The small molecule below binds the protein below.
Small molecule (SMILES): CSCC[C@H](NC(=O)[C@@H](NC(=O)CNC(=O)[C@@H](NC(=O)CNC(=O)[C@H](CCCCN)NC(=O)[C@@H](NC(=O)[C@H](C)N)C(C)C)C(C)C)[C@@H](C)O)C(=O)N[C@H](C(=O)O)C(C)C

Binding-site contacts:
Ligand atom CG1 contacts residue TYR44 of chain 1.D at 3.2 Å (hydrophobic).
Ligand atom N contacts residue TYR112 of chain 1.D at 3.0 Å (h-bond).
Ligand atom O contacts residue TRP145 of chain 1.D at 3.0 Å (h-bond).
Ligand atom CA contacts residue GLN63 of chain 1.D at 3.3 Å.
Ligand atom CA contacts residue ASN77 of chain 1.D at 3.4 Å.
Ligand atom NZ contacts residue ARG153 of chain 1.D at 3.2 Å.
Ligand atom CE contacts residue TRP96 of chain 1.D at 3.4 Å (hydrophobic).
Ligand atom C contacts residue ILE80 of chain 1.D at 3.5 Å (hydrophobic).
Ligand atom CG2 contacts residue GLN63 of chain 1.D at 3.2 Å.
Ligand atom O contacts residue ARG153 of chain 1.D at 2.8 Å (salt-bridge).
Ligand atom O contacts residue TYR8 of chain 1.D at 3.4 Å.
Ligand atom O contacts residue TYR98 of chain 1.D at 3.5 Å (h-bond).
Ligand atom N contacts residue TYR169 of chain 1.D at 2.7 Å (h-bond).
Ligand atom OXT contacts residue ARG84 of chain 1.D at 3.1 Å.
Ligand atom CE contacts residue MET114 of chain 1.D at 3.5 Å (hydrophobic).
Ligand atom CA contacts residue TRP145 of chain 1.D at 3.4 Å (hydrophobic).
Ligand atom N contacts residue ASN70 of chain 1.D at 2.7 Å (h-bond).
Ligand atom CG1 contacts residue TYR98 of chain 1.D at 3.5 Å (hydrophobic).
Ligand atom CB contacts residue TRP165 of chain 1.D at 3.4 Å (hydrophobic).
Ligand atom CG2 contacts residue LYS144 of chain 1.D at 3.5 Å.
Ligand atom O contacts residue TRP96 of chain 1.D at 3.4 Å.
Ligand atom C contacts residue TYR8 of chain 1.D at 3.5 Å (hydrophobic).
Ligand atom N contacts residue GLN63 of chain 1.D at 2.9 Å (h-bond).
Ligand atom N contacts residue THR141 of chain 1.D at 3.1 Å (h-bond).
Ligand atom C contacts residue ASN70 of chain 1.D at 3.4 Å.
Ligand atom O contacts residue ARG84 of chain 1.D at 3.2 Å (salt-bridge).
Ligand atom O contacts residue ASN70 of chain 1.D at 3.0 Å (h-bond).
Ligand atom CA contacts residue TYR8 of chain 1.D at 3.4 Å (hydrophobic).
Ligand atom O contacts residue ASN77 of chain 1.D at 3.0 Å (h-bond).
Ligand atom CB contacts residue TYR98 of chain 1.D at 3.4 Å (hydrophobic).
Ligand atom O contacts residue TYR157 of chain 1.D at 2.5 Å (h-bond).
Ligand atom NZ contacts residue TRP154 of chain 1.D at 3.5 Å.
Ligand atom CA contacts residue ASN70 of chain 1.D at 3.2 Å.
Ligand atom CG2 contacts residue ASN70 of chain 1.D at 3.3 Å.
Ligand atom O contacts residue ILE80 of chain 1.D at 3.4 Å.
Ligand atom N contacts residue TYR8 of chain 1.D at 2.7 Å (h-bond).
Ligand atom O contacts residue ILE73 of chain 1.D at 3.4 Å.
Ligand atom N contacts residue TRP96 of chain 1.D at 3.5 Å.
Ligand atom N contacts residue TYR98 of chain 1.D at 3.1 Å (h-bond).
Ligand atom N contacts residue ASN77 of chain 1.D at 2.9 Å (h-bond).

Sequence of chain 1.D:
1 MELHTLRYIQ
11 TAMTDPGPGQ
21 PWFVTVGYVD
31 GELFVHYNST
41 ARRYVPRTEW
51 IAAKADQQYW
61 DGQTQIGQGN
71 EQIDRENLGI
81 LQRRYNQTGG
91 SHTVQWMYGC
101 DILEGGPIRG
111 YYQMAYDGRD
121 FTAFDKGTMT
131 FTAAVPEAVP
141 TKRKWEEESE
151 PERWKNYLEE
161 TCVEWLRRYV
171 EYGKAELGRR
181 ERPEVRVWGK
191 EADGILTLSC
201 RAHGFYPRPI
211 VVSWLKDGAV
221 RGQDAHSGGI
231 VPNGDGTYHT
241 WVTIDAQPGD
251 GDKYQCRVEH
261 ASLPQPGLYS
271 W